Sequence of chain 1.A:
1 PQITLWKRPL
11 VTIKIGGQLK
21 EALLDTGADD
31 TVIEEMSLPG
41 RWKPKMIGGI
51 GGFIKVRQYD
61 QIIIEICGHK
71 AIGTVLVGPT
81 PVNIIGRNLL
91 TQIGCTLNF

Binding-site contacts:
Ligand atom O50 contacts residue GLY49 of chain 1.A at 3.5 Å.
Ligand atom C68 contacts residue ASP25 of chain 1.B at 3.4 Å.
Ligand atom O60 contacts residue GLY27 of chain 1.B at 3.5 Å.
Ligand atom C34 contacts residue ALA28 of chain 1.A at 3.5 Å (hydrophobic).
Ligand atom O40 contacts residue GLY49 of chain 1.B at 3.2 Å.
Ligand atom C69 contacts residue ASP25 of chain 1.B at 3.5 Å.
Ligand atom C35 contacts residue GLY48 of chain 1.A at 3.4 Å.
Ligand atom O61 contacts residue ASP25 of chain 1.A at 2.6 Å (salt-bridge).
Ligand atom C52 contacts residue LEU23 of chain 1.B at 3.3 Å (hydrophobic).
Ligand atom O40 contacts residue ILE50 of chain 1.A at 3.6 Å.
Ligand atom O60 contacts residue ALA28 of chain 1.B at 3.5 Å (h-bond).
Ligand atom C31 contacts residue GLY48 of chain 1.A at 3.3 Å.
Ligand atom C33 contacts residue ALA28 of chain 1.A at 3.5 Å (hydrophobic).
Ligand atom C42 contacts residue ASP29 of chain 1.B at 3.6 Å.
Ligand atom C41 contacts residue GLY48 of chain 1.B at 3.1 Å.
Ligand atom C50 contacts residue ILE84 of chain 1.B at 3.6 Å (hydrophobic).
Ligand atom C54 contacts residue GLY27 of chain 1.A at 3.2 Å.
Ligand atom O61 contacts residue GLY27 of chain 1.A at 3.6 Å.
Ligand atom C47 contacts residue ILE47 of chain 1.B at 3.6 Å (hydrophobic).
Ligand atom C46 contacts residue ILE47 of chain 1.B at 3.4 Å (hydrophobic).
Ligand atom C49 contacts residue VAL32 of chain 1.B at 3.4 Å (hydrophobic).
Ligand atom O60 contacts residue ASP25 of chain 1.B at 2.5 Å (salt-bridge).
Ligand atom C38 contacts residue ASP30 of chain 1.A at 3.2 Å.
Ligand atom O30 contacts residue GLY27 of chain 1.A at 3.6 Å.
Ligand atom C68 contacts residue ASP25 of chain 1.A at 3.5 Å.
Ligand atom N60 contacts residue GLY27 of chain 1.B at 3.2 Å (h-bond).
Ligand atom O30 contacts residue ASP29 of chain 1.A at 3.2 Å (salt-bridge).
Ligand atom C69 contacts residue ASP25 of chain 1.A at 3.5 Å.
Ligand atom C67 contacts residue ILE84 of chain 1.A at 3.6 Å (hydrophobic).
Ligand atom C50 contacts residue ASP25 of chain 1.B at 3.3 Å.
Ligand atom C68 contacts residue GLY27 of chain 1.B at 3.6 Å.
Ligand atom C60 contacts residue GLY27 of chain 1.B at 3.6 Å.
Ligand atom C61 contacts residue GLY27 of chain 1.B at 3.3 Å.
Ligand atom N30 contacts residue GLY27 of chain 1.A at 3.2 Å (h-bond).
Ligand atom C49 contacts residue ASP30 of chain 1.B at 3.4 Å.
Ligand atom C61 contacts residue ASP25 of chain 1.A at 3.4 Å.
Ligand atom N50 contacts residue ASP25 of chain 1.B at 3.4 Å (salt-bridge).
Ligand atom C66 contacts residue ILE50 of chain 1.B at 3.4 Å (hydrophobic).
Ligand atom C66 contacts residue GLY49 of chain 1.B at 3.4 Å.
Ligand atom C47 contacts residue ASP30 of chain 1.B at 3.6 Å.

Sequence of chain 1.B:
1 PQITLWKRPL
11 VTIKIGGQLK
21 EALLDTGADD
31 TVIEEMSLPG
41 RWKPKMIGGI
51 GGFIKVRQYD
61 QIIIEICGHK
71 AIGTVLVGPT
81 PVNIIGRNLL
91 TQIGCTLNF

This small molecule binds to this protein.
Small molecule (SMILES): Cc1cccc(C)c1OCC(=O)N[C@@H](Cc1ccccc1)[C@@H](O)C(=O)N1CSC(C)(C)[C@H]1C(=O)N[C@H]1c2ccccc2C[C@H]1O